The small molecule below binds the protein below.
Small molecule (SMILES): N[C@@H](CCC(=O)O)C(=O)O

Sequence of chain 1.D:
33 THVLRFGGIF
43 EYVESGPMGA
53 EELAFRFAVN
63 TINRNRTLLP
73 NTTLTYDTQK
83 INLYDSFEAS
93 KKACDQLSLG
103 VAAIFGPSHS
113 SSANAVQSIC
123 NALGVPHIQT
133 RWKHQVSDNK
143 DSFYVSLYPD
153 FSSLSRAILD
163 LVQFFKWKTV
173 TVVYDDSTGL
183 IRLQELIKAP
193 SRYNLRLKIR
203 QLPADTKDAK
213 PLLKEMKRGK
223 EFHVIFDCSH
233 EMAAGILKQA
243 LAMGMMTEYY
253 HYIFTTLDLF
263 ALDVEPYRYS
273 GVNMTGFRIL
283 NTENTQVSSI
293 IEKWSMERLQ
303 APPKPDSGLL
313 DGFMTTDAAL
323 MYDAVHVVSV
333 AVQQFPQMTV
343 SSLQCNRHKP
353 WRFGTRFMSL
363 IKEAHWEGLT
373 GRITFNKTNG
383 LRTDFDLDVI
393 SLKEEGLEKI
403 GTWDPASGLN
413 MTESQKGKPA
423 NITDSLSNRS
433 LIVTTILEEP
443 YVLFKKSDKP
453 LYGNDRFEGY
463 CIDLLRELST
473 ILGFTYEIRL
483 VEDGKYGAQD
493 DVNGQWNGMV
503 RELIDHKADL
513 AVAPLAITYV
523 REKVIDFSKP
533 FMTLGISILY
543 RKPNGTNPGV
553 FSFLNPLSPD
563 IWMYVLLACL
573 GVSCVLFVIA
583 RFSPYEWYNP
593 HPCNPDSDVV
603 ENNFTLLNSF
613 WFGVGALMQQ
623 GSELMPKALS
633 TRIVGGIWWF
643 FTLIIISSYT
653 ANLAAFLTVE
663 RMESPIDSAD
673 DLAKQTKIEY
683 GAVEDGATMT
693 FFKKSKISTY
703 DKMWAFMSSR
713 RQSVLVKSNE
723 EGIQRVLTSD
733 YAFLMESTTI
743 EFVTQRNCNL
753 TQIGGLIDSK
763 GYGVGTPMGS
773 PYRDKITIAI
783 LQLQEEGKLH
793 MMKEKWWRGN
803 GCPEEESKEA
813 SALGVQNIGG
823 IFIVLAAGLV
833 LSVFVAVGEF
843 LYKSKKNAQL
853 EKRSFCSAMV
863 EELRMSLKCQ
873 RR

Binding-site contacts:
Ligand atom OE2 contacts residue THR690 of chain 1.D at 3.1 Å (h-bond).
Ligand atom O contacts residue TYR488 of chain 1.D at 3.5 Å.
Ligand atom CD contacts residue GLU738 of chain 1.D at 3.6 Å.
Ligand atom OE2 contacts residue LEU736 of chain 1.D at 4.1 Å.
Ligand atom OE1 contacts residue ALA689 of chain 1.D at 3.4 Å (h-bond).
Ligand atom CB contacts residue ALA689 of chain 1.D at 3.9 Å (hydrophobic).
Ligand atom C contacts residue ALA689 of chain 1.D at 3.8 Å (hydrophobic).
Ligand atom OXT contacts residue ARG523 of chain 1.D at 2.7 Å (salt-bridge).
Ligand atom OXT contacts residue ALA689 of chain 1.D at 3.0 Å (h-bond).
Ligand atom C contacts residue ARG523 of chain 1.D at 3.7 Å.
Ligand atom OE2 contacts residue MET737 of chain 1.D at 3.4 Å.
Ligand atom OE1 contacts residue THR690 of chain 1.D at 2.8 Å (h-bond).
Ligand atom O contacts residue ALA518 of chain 1.D at 3.0 Å (h-bond).
Ligand atom CG contacts residue ASN721 of chain 1.D at 4.3 Å.
Ligand atom OXT contacts residue GLY688 of chain 1.D at 3.8 Å.
Ligand atom O contacts residue TYR764 of chain 1.D at 4.4 Å.
Ligand atom OE2 contacts residue GLU738 of chain 1.D at 3.6 Å.
Ligand atom CB contacts residue GLY688 of chain 1.D at 4.1 Å.
Ligand atom CB contacts residue GLU738 of chain 1.D at 4.4 Å.
Ligand atom CB contacts residue TYR488 of chain 1.D at 3.5 Å (hydrophobic).
Ligand atom CA contacts residue GLU738 of chain 1.D at 3.5 Å.
Ligand atom CD contacts residue THR690 of chain 1.D at 3.3 Å.
Ligand atom N contacts residue TYR488 of chain 1.D at 3.4 Å.
Ligand atom CA contacts residue TYR488 of chain 1.D at 3.7 Å (hydrophobic).
Ligand atom O contacts residue PRO516 of chain 1.D at 3.0 Å (h-bond).
Ligand atom C contacts residue GLU738 of chain 1.D at 4.4 Å.
Ligand atom N contacts residue PRO516 of chain 1.D at 3.9 Å.
Ligand atom OXT contacts residue TYR488 of chain 1.D at 3.5 Å.
Ligand atom O contacts residue ARG523 of chain 1.D at 3.5 Å (salt-bridge).
Ligand atom OE1 contacts residue GLU738 of chain 1.D at 3.7 Å.
Ligand atom N contacts residue TYR764 of chain 1.D at 3.7 Å.
Ligand atom CA contacts residue ALA689 of chain 1.D at 4.2 Å (hydrophobic).
Ligand atom CG contacts residue GLU738 of chain 1.D at 4.3 Å.
Ligand atom O contacts residue LEU517 of chain 1.D at 4.0 Å.
Ligand atom N contacts residue GLU738 of chain 1.D at 3.5 Å.
Ligand atom C contacts residue PRO516 of chain 1.D at 4.0 Å (hydrophobic).
Ligand atom C contacts residue ALA518 of chain 1.D at 3.9 Å (hydrophobic).
Ligand atom OE1 contacts residue GLY688 of chain 1.D at 4.1 Å.
Ligand atom C contacts residue TYR488 of chain 1.D at 3.4 Å (hydrophobic).
Ligand atom CG contacts residue VAL685 of chain 1.D at 4.3 Å (hydrophobic).